Binding-site contacts:
Ligand atom O contacts residue MET248 of chain 1.A at 3.7 Å.
Ligand atom S contacts residue CYS80 of chain 1.A at 3.6 Å (h-bond).
Ligand atom O2 contacts residue HIS118 of chain 1.A at 2.7 Å (h-bond).
Ligand atom C7 contacts residue CYS80 of chain 1.A at 3.4 Å (hydrophobic).
Ligand atom C20 contacts residue HIS118 of chain 1.A at 3.4 Å.
Ligand atom O2 contacts residue TYR268 of chain 1.A at 3.7 Å.
Ligand atom C17 contacts residue CYS80 of chain 1.A at 3.5 Å (hydrophobic).
Ligand atom O1 contacts residue HIS118 of chain 1.A at 3.4 Å (h-bond).
Ligand atom C3 contacts residue ARG79 of chain 1.A at 3.8 Å.
Ligand atom O1 contacts residue TYR268 of chain 1.A at 2.7 Å (h-bond).
Ligand atom C contacts residue CYS80 of chain 1.A at 3.5 Å (hydrophobic).
Ligand atom C15 contacts residue THR84 of chain 1.A at 3.5 Å.
Ligand atom C14 contacts residue HIS244 of chain 1.A at 3.8 Å.
Ligand atom F1 contacts residue VAL136 of chain 1.A at 3.7 Å.
Ligand atom C18 contacts residue PHE77 of chain 1.A at 3.4 Å (hydrophobic).
Ligand atom C16 contacts residue HIS244 of chain 1.A at 3.6 Å.
Ligand atom F1 contacts residue VAL143 of chain 1.A at 3.5 Å.
Ligand atom O2 contacts residue LEU264 of chain 1.A at 3.6 Å.
Ligand atom C10 contacts residue THR84 of chain 1.A at 3.7 Å.
Ligand atom C20 contacts residue TYR268 of chain 1.A at 3.5 Å (hydrophobic).
Ligand atom O1 contacts residue MET248 of chain 1.A at 3.5 Å.
Ligand atom C4 contacts residue THR83 of chain 1.A at 3.6 Å.
Ligand atom F2 contacts residue ARG79 of chain 1.A at 3.2 Å.
Ligand atom O1 contacts residue HIS244 of chain 1.A at 2.7 Å (h-bond).
Ligand atom C18 contacts residue CYS80 of chain 1.A at 3.7 Å (hydrophobic).
Ligand atom N contacts residue THR83 of chain 1.A at 3.8 Å.
Ligand atom C13 contacts residue CYS80 of chain 1.A at 3.8 Å (hydrophobic).
Ligand atom C15 contacts residue HIS244 of chain 1.A at 3.6 Å.
Ligand atom O2 contacts residue THR84 of chain 1.A at 3.4 Å.
Ligand atom F1 contacts residue TRP59 of chain 1.A at 3.4 Å.
Ligand atom C19 contacts residue THR84 of chain 1.A at 3.6 Å.
Ligand atom C6 contacts residue VAL143 of chain 1.A at 3.8 Å (hydrophobic).
Ligand atom F contacts residue VAL143 of chain 1.A at 3.3 Å.
Ligand atom C3 contacts residue VAL136 of chain 1.A at 3.8 Å (hydrophobic).
Ligand atom C20 contacts residue HIS244 of chain 1.A at 3.8 Å.
Ligand atom C1 contacts residue VAL76 of chain 1.A at 3.7 Å (hydrophobic).
Ligand atom C11 contacts residue LEU125 of chain 1.A at 3.5 Å (hydrophobic).
Ligand atom C17 contacts residue HIS244 of chain 1.A at 3.8 Å.
Ligand atom C5 contacts residue CYS80 of chain 1.A at 3.5 Å (hydrophobic).
Ligand atom N contacts residue CYS80 of chain 1.A at 3.8 Å.

The protein below binds the small molecule below.
Small molecule (SMILES): Cc1cc(SCc2sc(-c3ccc(C(F)(F)F)cc3)nc2C)ccc1OCC(=O)O

Sequence of chain 1.A:
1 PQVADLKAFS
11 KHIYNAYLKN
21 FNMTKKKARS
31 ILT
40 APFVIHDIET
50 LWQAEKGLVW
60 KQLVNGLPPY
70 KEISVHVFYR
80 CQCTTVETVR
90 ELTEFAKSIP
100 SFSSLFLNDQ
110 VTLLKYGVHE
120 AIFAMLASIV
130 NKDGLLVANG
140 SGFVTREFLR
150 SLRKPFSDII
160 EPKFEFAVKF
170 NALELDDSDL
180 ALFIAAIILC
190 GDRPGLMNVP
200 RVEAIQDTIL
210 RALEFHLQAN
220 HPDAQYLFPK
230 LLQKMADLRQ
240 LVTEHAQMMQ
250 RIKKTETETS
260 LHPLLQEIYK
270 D